This protein binds this small molecule.
Small molecule (SMILES): CC(=O)N[C@H]1[C@H](O[C@H]2[C@H](O)[C@@H](NC(C)=O)CO[C@@H]2CO)O[C@H](CO)[C@@H](O)[C@@H]1O

Binding-site contacts:
Ligand atom O5 contacts residue ASN332 of chain 1.B at 2.4 Å (h-bond).
Ligand atom C7 contacts residue SER258 of chain 1.B at 3.6 Å.
Ligand atom C5 contacts residue ASN332 of chain 1.B at 3.6 Å.
Ligand atom N2 contacts residue ASN332 of chain 1.B at 2.8 Å (h-bond).
Ligand atom C3 contacts residue ASN332 of chain 1.B at 3.8 Å.
Ligand atom C8 contacts residue LEU259 of chain 1.B at 4.0 Å (hydrophobic).
Ligand atom C7 contacts residue ASN332 of chain 1.B at 3.3 Å.
Ligand atom O7 contacts residue ASN332 of chain 1.B at 3.5 Å (h-bond).
Ligand atom C2 contacts residue ASN332 of chain 1.B at 2.4 Å.
Ligand atom C8 contacts residue ILE329 of chain 1.B at 3.9 Å (hydrophobic).
Ligand atom N2 contacts residue THR260 of chain 1.B at 3.7 Å.
Ligand atom C7 contacts residue ASN330 of chain 1.B at 3.7 Å.
Ligand atom C4 contacts residue ASN332 of chain 1.B at 4.2 Å.
Ligand atom C8 contacts residue SER258 of chain 1.B at 3.1 Å.
Ligand atom C7 contacts residue THR260 of chain 1.B at 3.8 Å.
Ligand atom C1 contacts residue ASN332 of chain 1.B at 1.4 Å.
Ligand atom N2 contacts residue ASN330 of chain 1.B at 4.2 Å.
Ligand atom C8 contacts residue ASN330 of chain 1.B at 3.2 Å.
Ligand atom O6 contacts residue ASN332 of chain 1.B at 4.5 Å.
Ligand atom C8 contacts residue ASN332 of chain 1.B at 4.4 Å.
Ligand atom O7 contacts residue ASN330 of chain 1.B at 4.2 Å.
Ligand atom C8 contacts residue THR260 of chain 1.B at 3.1 Å.
Ligand atom O7 contacts residue SER258 of chain 1.B at 3.0 Å (h-bond).
Ligand atom O3 contacts residue THR260 of chain 1.B at 4.0 Å.

Sequence of chain 1.B:
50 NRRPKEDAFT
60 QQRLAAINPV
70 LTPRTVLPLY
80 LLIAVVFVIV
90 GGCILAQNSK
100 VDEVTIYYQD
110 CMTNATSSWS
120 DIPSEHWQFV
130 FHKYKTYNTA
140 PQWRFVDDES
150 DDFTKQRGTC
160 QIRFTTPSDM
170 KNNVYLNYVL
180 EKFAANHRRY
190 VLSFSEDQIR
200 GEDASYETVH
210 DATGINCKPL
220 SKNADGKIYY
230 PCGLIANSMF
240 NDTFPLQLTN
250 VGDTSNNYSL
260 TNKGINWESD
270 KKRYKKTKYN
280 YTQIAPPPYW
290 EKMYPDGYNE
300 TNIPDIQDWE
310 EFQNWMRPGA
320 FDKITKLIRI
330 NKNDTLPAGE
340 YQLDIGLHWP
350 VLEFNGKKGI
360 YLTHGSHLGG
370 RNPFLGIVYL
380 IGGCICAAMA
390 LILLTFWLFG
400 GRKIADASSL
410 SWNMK